Sequence of chain 6.B:
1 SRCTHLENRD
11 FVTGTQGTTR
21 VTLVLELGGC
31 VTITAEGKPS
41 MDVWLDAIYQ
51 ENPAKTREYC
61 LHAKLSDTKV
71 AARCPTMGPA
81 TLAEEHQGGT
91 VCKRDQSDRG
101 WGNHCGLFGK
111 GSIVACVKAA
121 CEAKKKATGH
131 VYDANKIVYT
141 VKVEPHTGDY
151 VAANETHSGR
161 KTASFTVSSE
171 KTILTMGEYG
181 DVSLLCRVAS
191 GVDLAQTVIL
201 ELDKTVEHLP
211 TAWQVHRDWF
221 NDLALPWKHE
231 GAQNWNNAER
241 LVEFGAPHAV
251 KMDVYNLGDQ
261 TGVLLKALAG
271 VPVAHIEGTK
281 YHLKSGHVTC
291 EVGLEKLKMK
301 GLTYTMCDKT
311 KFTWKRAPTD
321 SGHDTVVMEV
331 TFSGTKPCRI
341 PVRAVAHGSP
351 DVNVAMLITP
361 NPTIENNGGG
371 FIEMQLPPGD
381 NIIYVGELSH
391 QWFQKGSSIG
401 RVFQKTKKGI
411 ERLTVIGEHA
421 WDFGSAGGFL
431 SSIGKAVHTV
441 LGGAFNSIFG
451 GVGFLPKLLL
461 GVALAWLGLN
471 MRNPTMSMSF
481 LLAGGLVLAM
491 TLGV

A small-molecule ligand and the protein it binds are described below.
Small molecule (SMILES): CC(=O)N[C@H]1[C@H](O[C@H]2[C@H](O)[C@@H](NC(C)=O)CO[C@@H]2CO[C@@H]2O[C@@H](C)[C@@H](O)[C@@H](O)[C@@H]2O)O[C@H](CO)[C@@H](O)[C@@H]1O

Binding-site contacts:
Ligand atom C1 contacts residue ASN154 of chain 6.B at 1.4 Å.
Ligand atom C2 contacts residue ASN154 of chain 6.B at 2.4 Å.
Ligand atom C7 contacts residue ASN154 of chain 6.B at 3.3 Å.
Ligand atom C3 contacts residue ASN154 of chain 6.B at 3.8 Å.
Ligand atom O5 contacts residue HIS104 of chain 6.A at 3.0 Å (h-bond).
Ligand atom C5 contacts residue ASN154 of chain 6.B at 3.7 Å.
Ligand atom C4 contacts residue ASN154 of chain 6.B at 4.2 Å.
Ligand atom C6 contacts residue HIS104 of chain 6.A at 3.2 Å.
Ligand atom O7 contacts residue ASN154 of chain 6.B at 3.3 Å (h-bond).
Ligand atom C8 contacts residue ASN154 of chain 6.B at 3.4 Å.
Ligand atom C5 contacts residue HIS104 of chain 6.A at 3.1 Å.
Ligand atom C4 contacts residue HIS104 of chain 6.A at 4.4 Å.
Ligand atom C8 contacts residue HIS104 of chain 6.A at 4.0 Å.
Ligand atom C1 contacts residue HIS104 of chain 6.A at 3.2 Å.
Ligand atom O5 contacts residue ASN154 of chain 6.B at 2.4 Å (h-bond).
Ligand atom N2 contacts residue ASN154 of chain 6.B at 2.9 Å (h-bond).

Sequence of chain 6.A:
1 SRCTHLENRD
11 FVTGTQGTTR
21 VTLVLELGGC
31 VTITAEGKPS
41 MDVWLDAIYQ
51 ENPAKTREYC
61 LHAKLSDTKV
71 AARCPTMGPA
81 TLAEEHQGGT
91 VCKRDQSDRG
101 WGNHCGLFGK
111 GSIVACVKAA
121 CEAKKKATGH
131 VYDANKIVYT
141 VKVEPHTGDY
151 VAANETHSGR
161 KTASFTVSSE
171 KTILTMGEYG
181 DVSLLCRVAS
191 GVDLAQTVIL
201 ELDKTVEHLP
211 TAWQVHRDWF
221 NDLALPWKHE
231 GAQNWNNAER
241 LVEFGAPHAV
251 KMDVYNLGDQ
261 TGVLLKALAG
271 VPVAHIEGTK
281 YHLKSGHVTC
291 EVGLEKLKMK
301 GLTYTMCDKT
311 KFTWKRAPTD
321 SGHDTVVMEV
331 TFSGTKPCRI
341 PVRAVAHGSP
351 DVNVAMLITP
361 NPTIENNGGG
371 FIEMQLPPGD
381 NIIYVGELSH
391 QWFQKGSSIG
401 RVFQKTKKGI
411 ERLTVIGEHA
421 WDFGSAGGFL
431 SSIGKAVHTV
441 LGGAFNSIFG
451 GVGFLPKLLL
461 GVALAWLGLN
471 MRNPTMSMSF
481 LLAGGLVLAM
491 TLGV